A protein and the small-molecule ligand that binds it are described below.
Small molecule (SMILES): CC(=O)N[C@H]1[C@H](O[C@H]2[C@H](O)[C@@H](NC(C)=O)CO[C@@H]2CO)O[C@H](CO)[C@@H](O)[C@@H]1O

Sequence of chain 1.B:
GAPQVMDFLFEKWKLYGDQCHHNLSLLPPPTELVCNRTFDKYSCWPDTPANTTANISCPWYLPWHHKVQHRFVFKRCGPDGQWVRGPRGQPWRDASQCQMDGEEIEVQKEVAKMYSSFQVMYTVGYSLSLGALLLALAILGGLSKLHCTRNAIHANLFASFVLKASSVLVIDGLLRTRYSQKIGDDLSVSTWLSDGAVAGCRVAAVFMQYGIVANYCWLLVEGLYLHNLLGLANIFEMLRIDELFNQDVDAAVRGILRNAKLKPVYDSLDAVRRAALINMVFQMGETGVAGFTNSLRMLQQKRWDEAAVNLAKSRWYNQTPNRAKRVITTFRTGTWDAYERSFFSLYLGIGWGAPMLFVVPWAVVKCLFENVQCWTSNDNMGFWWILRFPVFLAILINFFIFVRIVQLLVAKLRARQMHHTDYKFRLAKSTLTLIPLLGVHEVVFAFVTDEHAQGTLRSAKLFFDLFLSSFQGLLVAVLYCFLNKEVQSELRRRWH

Binding-site contacts:
Ligand atom O4 contacts residue GLN19 of chain 1.B at 3.9 Å.
Ligand atom C2 contacts residue GLN19 of chain 1.B at 4.3 Å.
Ligand atom C4 contacts residue ASN23 of chain 1.B at 4.3 Å.
Ligand atom O7 contacts residue GLN19 of chain 1.B at 2.8 Å (h-bond).
Ligand atom N2 contacts residue ASN23 of chain 1.B at 2.9 Å (h-bond).
Ligand atom O5 contacts residue ASN23 of chain 1.B at 2.4 Å (h-bond).
Ligand atom C2 contacts residue ASN23 of chain 1.B at 2.4 Å.
Ligand atom C5 contacts residue GLN19 of chain 1.B at 4.5 Å.
Ligand atom C3 contacts residue ASN23 of chain 1.B at 3.8 Å.
Ligand atom O7 contacts residue TRP60 of chain 1.B at 4.0 Å.
Ligand atom C3 contacts residue GLN19 of chain 1.B at 3.7 Å.
Ligand atom C7 contacts residue GLN19 of chain 1.B at 3.9 Å.
Ligand atom C8 contacts residue TRP60 of chain 1.B at 3.5 Å (hydrophobic).
Ligand atom C8 contacts residue TYR16 of chain 1.B at 3.6 Å (hydrophobic).
Ligand atom C1 contacts residue GLN19 of chain 1.B at 4.1 Å.
Ligand atom O7 contacts residue CYS20 of chain 1.B at 4.4 Å.
Ligand atom O7 contacts residue ASN23 of chain 1.B at 3.6 Å (h-bond).
Ligand atom C8 contacts residue CYS44 of chain 1.B at 3.7 Å (hydrophobic).
Ligand atom C7 contacts residue TRP60 of chain 1.B at 4.4 Å (hydrophobic).
Ligand atom C1 contacts residue ASN23 of chain 1.B at 1.4 Å.
Ligand atom C7 contacts residue ASN23 of chain 1.B at 3.4 Å.
Ligand atom C5 contacts residue ASN23 of chain 1.B at 3.7 Å.
Ligand atom C4 contacts residue GLN19 of chain 1.B at 4.2 Å.